A protein and the small-molecule ligand that binds it are described below.
Small molecule (SMILES): O=c1c(O)c(-c2ccc(O)c(O)c2)oc2cc(O)cc(O)c12

Binding-site contacts:
Ligand atom C15 contacts residue VAL171 of chain 1.B at 4.1 Å (hydrophobic).
Ligand atom O23 contacts residue ASN110 of chain 1.B at 3.1 Å (h-bond).
Ligand atom C17 contacts residue ILE175 of chain 1.B at 3.4 Å (hydrophobic).
Ligand atom O24 contacts residue HIS114 of chain 1.B at 3.0 Å (h-bond).
Ligand atom C5 contacts residue VAL171 of chain 1.B at 4.1 Å (hydrophobic).
Ligand atom C4 contacts residue LEU93 of chain 1.B at 3.9 Å (hydrophobic).
Ligand atom O30 contacts residue LEU92 of chain 1.B at 3.1 Å.
Ligand atom O23 contacts residue ILE175 of chain 1.B at 4.0 Å.
Ligand atom C16 contacts residue ILE175 of chain 1.B at 3.8 Å (hydrophobic).
Ligand atom C15 contacts residue ILE175 of chain 1.B at 4.2 Å (hydrophobic).
Ligand atom C18 contacts residue ASN110 of chain 1.B at 4.1 Å.
Ligand atom O12 contacts residue VAL171 of chain 1.B at 3.7 Å.
Ligand atom O29 contacts residue MET167 of chain 1.B at 3.1 Å (h-bond).
Ligand atom C17 contacts residue ASP172 of chain 1.B at 4.0 Å.
Ligand atom C14 contacts residue VAL171 of chain 1.B at 4.2 Å (hydrophobic).
Ligand atom O24 contacts residue ASP172 of chain 1.B at 3.7 Å.
Ligand atom C1 contacts residue ILE141 of chain 1.B at 3.6 Å (hydrophobic).
Ligand atom C1 contacts residue MET89 of chain 1.B at 3.9 Å (hydrophobic).
Ligand atom C5 contacts residue PHE168 of chain 1.B at 4.2 Å (hydrophobic).
Ligand atom O24 contacts residue ILE175 of chain 1.B at 3.8 Å.
Ligand atom O24 contacts residue ASN110 of chain 1.B at 3.5 Å (h-bond).
Ligand atom C5 contacts residue LEU93 of chain 1.B at 3.9 Å (hydrophobic).
Ligand atom C15 contacts residue ASP172 of chain 1.B at 4.2 Å.
Ligand atom C15 contacts residue PHE168 of chain 1.B at 3.7 Å (hydrophobic).
Ligand atom O12 contacts residue PHE168 of chain 1.B at 4.2 Å.
Ligand atom C19 contacts residue ILE175 of chain 1.B at 4.0 Å (hydrophobic).
Ligand atom O29 contacts residue MET89 of chain 1.B at 3.7 Å.
Ligand atom C6 contacts residue MET167 of chain 1.B at 4.2 Å (hydrophobic).
Ligand atom C3 contacts residue LEU93 of chain 1.B at 4.1 Å (hydrophobic).
Ligand atom O29 contacts residue ILE141 of chain 1.B at 3.7 Å.
Ligand atom C9 contacts residue LEU92 of chain 1.B at 3.8 Å (hydrophobic).
Ligand atom C18 contacts residue ILE175 of chain 1.B at 3.5 Å (hydrophobic).
Ligand atom C9 contacts residue CYS137 of chain 1.B at 4.2 Å (hydrophobic).
Ligand atom C2 contacts residue ILE141 of chain 1.B at 4.1 Å (hydrophobic).
Ligand atom O13 contacts residue LEU92 of chain 1.B at 3.3 Å.
Ligand atom C16 contacts residue ASP172 of chain 1.B at 3.4 Å.
Ligand atom C2 contacts residue LEU92 of chain 1.B at 3.7 Å (hydrophobic).
Ligand atom C6 contacts residue ILE141 of chain 1.B at 3.5 Å (hydrophobic).
Ligand atom C3 contacts residue LEU92 of chain 1.B at 4.0 Å (hydrophobic).
Ligand atom C5 contacts residue ILE141 of chain 1.B at 3.7 Å (hydrophobic).

Sequence of chain 1.B:
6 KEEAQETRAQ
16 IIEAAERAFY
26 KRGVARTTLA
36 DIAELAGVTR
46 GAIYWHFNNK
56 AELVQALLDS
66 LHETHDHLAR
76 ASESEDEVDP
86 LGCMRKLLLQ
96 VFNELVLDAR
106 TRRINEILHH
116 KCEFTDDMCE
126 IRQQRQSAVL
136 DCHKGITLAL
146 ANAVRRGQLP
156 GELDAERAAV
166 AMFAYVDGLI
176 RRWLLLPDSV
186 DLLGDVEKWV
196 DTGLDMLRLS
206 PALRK